Sequence of chain 1.C:
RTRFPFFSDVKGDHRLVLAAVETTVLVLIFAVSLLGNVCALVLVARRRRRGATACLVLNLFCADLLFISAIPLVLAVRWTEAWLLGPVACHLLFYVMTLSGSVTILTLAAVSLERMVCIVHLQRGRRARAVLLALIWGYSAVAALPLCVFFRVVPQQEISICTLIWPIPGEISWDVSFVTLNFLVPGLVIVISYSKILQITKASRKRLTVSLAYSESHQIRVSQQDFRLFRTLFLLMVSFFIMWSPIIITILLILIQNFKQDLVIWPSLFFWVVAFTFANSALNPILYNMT

Binding-site contacts:
Ligand atom C20 contacts residue GLY122 of chain 1.C at 3.6 Å.
Ligand atom C21 contacts residue PHE211 of chain 1.C at 3.5 Å (hydrophobic).
Ligand atom O2 contacts residue GLU204 of chain 1.C at 2.9 Å (salt-bridge).
Ligand atom O3 contacts residue ILE287 of chain 1.C at 3.3 Å.
Ligand atom C23 contacts residue ILE287 of chain 1.C at 3.7 Å (hydrophobic).
Ligand atom F1 contacts residue MET118 of chain 1.C at 3.0 Å.
Ligand atom C23 contacts residue GLU204 of chain 1.C at 3.3 Å.
Ligand atom C18 contacts residue THR310 of chain 1.C at 3.6 Å.
Ligand atom F1 contacts residue VAL307 of chain 1.C at 3.6 Å.
Ligand atom C10 contacts residue SER123 of chain 1.C at 4.0 Å.
Ligand atom C20 contacts residue SER123 of chain 1.C at 3.6 Å.
Ligand atom C23 contacts residue ASP208 of chain 1.C at 4.0 Å.
Ligand atom C7 contacts residue ILE280 of chain 1.C at 3.9 Å (hydrophobic).
Ligand atom O1 contacts residue THR119 of chain 1.C at 3.3 Å (h-bond).
Ligand atom C11 contacts residue ILE284 of chain 1.C at 3.8 Å (hydrophobic).
Ligand atom C2 contacts residue THR119 of chain 1.C at 3.9 Å.
Ligand atom C15 contacts residue ILE284 of chain 1.C at 3.6 Å (hydrophobic).
Ligand atom C20 contacts residue PHE211 of chain 1.C at 4.1 Å (hydrophobic).
Ligand atom O3 contacts residue GLU204 of chain 1.C at 2.9 Å (salt-bridge).
Ligand atom C10 contacts residue GLY122 of chain 1.C at 3.6 Å.
Ligand atom C22 contacts residue PHE211 of chain 1.C at 3.6 Å (hydrophobic).
Ligand atom C7 contacts residue THR310 of chain 1.C at 3.9 Å.
Ligand atom C22 contacts residue ILE126 of chain 1.C at 3.7 Å (hydrophobic).
Ligand atom C13 contacts residue TRP207 of chain 1.C at 3.8 Å (hydrophobic).
Ligand atom C22 contacts residue ASN215 of chain 1.C at 3.6 Å.
Ligand atom C3 contacts residue ILE280 of chain 1.C at 4.0 Å (hydrophobic).
Ligand atom C13 contacts residue ILE284 of chain 1.C at 3.8 Å (hydrophobic).
Ligand atom C19 contacts residue MET118 of chain 1.C at 3.7 Å (hydrophobic).
Ligand atom C11 contacts residue ILE280 of chain 1.C at 3.7 Å (hydrophobic).
Ligand atom C1 contacts residue ILE280 of chain 1.C at 3.6 Å (hydrophobic).
Ligand atom C2 contacts residue ILE280 of chain 1.C at 3.9 Å (hydrophobic).
Ligand atom C15 contacts residue LEU173 of chain 1.C at 3.9 Å (hydrophobic).
Ligand atom C4 contacts residue THR119 of chain 1.C at 3.4 Å.
Ligand atom C9 contacts residue LEU173 of chain 1.C at 3.9 Å (hydrophobic).
Ligand atom C18 contacts residue PHE88 of chain 1.C at 3.8 Å (hydrophobic).
Ligand atom O2 contacts residue ASP208 of chain 1.C at 2.9 Å (salt-bridge).
Ligand atom C10 contacts residue THR119 of chain 1.C at 4.1 Å.
Ligand atom C17 contacts residue PHE211 of chain 1.C at 3.5 Å (hydrophobic).
Ligand atom C12 contacts residue ILE287 of chain 1.C at 3.6 Å (hydrophobic).
Ligand atom C6 contacts residue ASP208 of chain 1.C at 3.6 Å.

This protein binds this small molecule.
Small molecule (SMILES): Cc1ccc(-c2ccc(F)cc2COc2ccc(CCC(=O)O)cc2)cc1